The protein below binds the small molecule below.
Small molecule (SMILES): CC[C@H](C)[C@H](NC(=O)[C@H](CC(N)=O)NC(=O)[C@H](CC(C)C)NC(=O)[C@H](CO)NC(=O)CNC(=O)[C@@H](N)CO)C(=O)NCC(=O)N[C@@H](CO)C(=O)N[C@@H](CC(C)C)C(=O)N[C@H](C=O)CCCCN

Binding-site contacts:
Ligand atom CD2 contacts residue GLU20 of chain 19.A at 3.6 Å.
Ligand atom CG contacts residue ILE230 of chain 19.A at 3.6 Å (hydrophobic).
Ligand atom CG contacts residue ARG35 of chain 19.A at 3.1 Å.
Ligand atom O contacts residue ARG6 of chain 19.A at 3.4 Å (salt-bridge).
Ligand atom CB contacts residue VAL39 of chain 19.A at 3.7 Å (hydrophobic).
Ligand atom O contacts residue ARG34 of chain 19.A at 2.8 Å (salt-bridge).
Ligand atom O contacts residue SER231 of chain 19.A at 3.2 Å.
Ligand atom CD1 contacts residue LEU31 of chain 19.A at 3.6 Å (hydrophobic).
Ligand atom CD1 contacts residue LEU27 of chain 19.A at 3.8 Å (hydrophobic).
Ligand atom OG contacts residue ARG34 of chain 19.A at 3.7 Å.
Ligand atom CD1 contacts residue LEU27 of chain 19.A at 3.6 Å (hydrophobic).
Ligand atom C contacts residue ARG34 of chain 19.A at 3.7 Å.
Ligand atom NZ contacts residue THR217 of chain 19.A at 3.8 Å.
Ligand atom N contacts residue ARG34 of chain 19.A at 3.9 Å.
Ligand atom CA contacts residue ASP229 of chain 19.A at 3.6 Å.
Ligand atom O contacts residue ILE232 of chain 19.A at 3.6 Å (h-bond).
Ligand atom CA contacts residue ARG6 of chain 19.A at 3.7 Å.
Ligand atom CB contacts residue SER24 of chain 19.A at 3.8 Å.
Ligand atom CE contacts residue ARG35 of chain 19.A at 3.8 Å.
Ligand atom N contacts residue ILE230 of chain 19.A at 3.1 Å (h-bond).
Ligand atom C contacts residue SER231 of chain 19.A at 3.8 Å.
Ligand atom CB contacts residue ILE230 of chain 19.A at 3.6 Å (hydrophobic).
Ligand atom CD2 contacts residue SER24 of chain 19.A at 3.5 Å.
Ligand atom O contacts residue ASN2 of chain 19.A at 3.8 Å.
Ligand atom CE contacts residue VAL36 of chain 19.A at 3.7 Å (hydrophobic).
Ligand atom N contacts residue ASP229 of chain 19.A at 2.8 Å (salt-bridge).
Ligand atom CA contacts residue SER231 of chain 19.A at 3.6 Å.
Ligand atom N contacts residue ASP229 of chain 19.A at 3.2 Å (salt-bridge).
Ligand atom CD1 contacts residue ILE230 of chain 19.A at 3.5 Å (hydrophobic).
Ligand atom N contacts residue ARG34 of chain 19.A at 3.4 Å (salt-bridge).
Ligand atom CD1 contacts residue LYS28 of chain 19.A at 3.4 Å.
Ligand atom OG contacts residue ASP229 of chain 19.A at 3.6 Å.
Ligand atom O contacts residue LEU4 of chain 19.A at 3.7 Å.
Ligand atom CG2 contacts residue LEU31 of chain 19.A at 3.8 Å (hydrophobic).
Ligand atom CA contacts residue ASP229 of chain 19.A at 3.8 Å.
Ligand atom CE contacts residue VAL37 of chain 19.A at 3.7 Å (hydrophobic).
Ligand atom CA contacts residue ARG35 of chain 19.A at 3.8 Å.
Ligand atom N contacts residue ARG34 of chain 19.A at 3.7 Å.
Ligand atom C contacts residue ASP229 of chain 19.A at 3.8 Å.
Ligand atom CB contacts residue ARG35 of chain 19.A at 3.4 Å.

Sequence of chain 19.A:
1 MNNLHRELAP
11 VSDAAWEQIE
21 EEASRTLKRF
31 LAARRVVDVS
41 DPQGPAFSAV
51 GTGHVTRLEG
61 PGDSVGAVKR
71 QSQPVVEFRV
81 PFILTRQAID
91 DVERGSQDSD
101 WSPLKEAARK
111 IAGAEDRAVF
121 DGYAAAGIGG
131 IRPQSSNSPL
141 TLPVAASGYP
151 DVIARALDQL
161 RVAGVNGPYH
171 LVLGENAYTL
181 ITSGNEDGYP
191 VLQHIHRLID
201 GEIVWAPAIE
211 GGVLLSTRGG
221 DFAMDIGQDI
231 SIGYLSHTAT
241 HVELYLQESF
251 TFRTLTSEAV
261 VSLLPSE